The protein below binds the small molecule below.
Small molecule (SMILES): CC(=O)N[C@@H]1[C@@H](O)[C@H](O)[C@@H](CO)O[C@H]1O

Sequence of chain 1.B:
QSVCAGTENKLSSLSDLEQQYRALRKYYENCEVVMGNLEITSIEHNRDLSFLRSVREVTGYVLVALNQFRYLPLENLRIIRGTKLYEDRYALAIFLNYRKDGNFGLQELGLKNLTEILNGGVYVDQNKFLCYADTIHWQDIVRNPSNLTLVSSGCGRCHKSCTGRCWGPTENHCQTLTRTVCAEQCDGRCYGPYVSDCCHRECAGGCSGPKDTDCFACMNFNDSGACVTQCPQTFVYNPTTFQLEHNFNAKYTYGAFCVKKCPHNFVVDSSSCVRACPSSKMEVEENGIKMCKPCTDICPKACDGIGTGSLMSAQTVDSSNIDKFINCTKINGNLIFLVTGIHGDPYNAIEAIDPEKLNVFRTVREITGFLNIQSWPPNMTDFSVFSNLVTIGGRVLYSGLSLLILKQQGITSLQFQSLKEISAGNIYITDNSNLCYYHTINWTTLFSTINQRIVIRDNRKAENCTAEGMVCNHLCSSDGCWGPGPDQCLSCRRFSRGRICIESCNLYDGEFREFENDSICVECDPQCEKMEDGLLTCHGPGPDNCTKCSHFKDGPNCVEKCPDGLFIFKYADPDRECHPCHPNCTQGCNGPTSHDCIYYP

Binding-site contacts:
Ligand atom O5 contacts residue ILE526 of chain 1.B at 4.0 Å.
Ligand atom N2 contacts residue ASN523 of chain 1.B at 3.1 Å (h-bond).
Ligand atom C7 contacts residue ASN523 of chain 1.B at 3.5 Å.
Ligand atom O7 contacts residue VAL528 of chain 1.B at 3.4 Å.
Ligand atom C2 contacts residue ASN523 of chain 1.B at 2.6 Å.
Ligand atom O5 contacts residue ASN523 of chain 1.B at 2.3 Å (h-bond).
Ligand atom C8 contacts residue VAL528 of chain 1.B at 3.9 Å (hydrophobic).
Ligand atom C5 contacts residue ASN523 of chain 1.B at 3.7 Å.
Ligand atom C4 contacts residue ASN523 of chain 1.B at 4.4 Å.
Ligand atom O6 contacts residue ILE526 of chain 1.B at 3.4 Å.
Ligand atom O7 contacts residue ASN523 of chain 1.B at 3.4 Å (h-bond).
Ligand atom C7 contacts residue VAL528 of chain 1.B at 4.0 Å (hydrophobic).
Ligand atom C1 contacts residue ASN523 of chain 1.B at 1.4 Å.
Ligand atom C6 contacts residue ILE526 of chain 1.B at 4.3 Å (hydrophobic).
Ligand atom C3 contacts residue ASN523 of chain 1.B at 3.9 Å.